The small molecule below binds the protein below.
Small molecule (SMILES): Cc1ccc(C(=O)NC2CC2)cc1-c1ccc2c(-c3ccccc3C)nncc2c1

Binding-site contacts:
Ligand atom C25 contacts residue VAL36 of chain 1.D at 3.6 Å (hydrophobic).
Ligand atom N8 contacts residue GLY116 of chain 1.D at 3.2 Å (h-bond).
Ligand atom C17 contacts residue THR112 of chain 1.D at 3.9 Å.
Ligand atom C27 contacts residue ALA117 of chain 1.D at 3.8 Å (hydrophobic).
Ligand atom N7 contacts residue LEU114 of chain 1.D at 3.6 Å.
Ligand atom C25 contacts residue GLY116 of chain 1.D at 3.4 Å.
Ligand atom O19 contacts residue LEU173 of chain 1.D at 3.8 Å.
Ligand atom C27 contacts residue GLY116 of chain 1.D at 3.9 Å.
Ligand atom C14 contacts residue LEU110 of chain 1.D at 4.0 Å (hydrophobic).
Ligand atom C6 contacts residue THR112 of chain 1.D at 3.5 Å.
Ligand atom N30 contacts residue LEU81 of chain 1.D at 4.0 Å.
Ligand atom C28 contacts residue TYR41 of chain 1.D at 3.7 Å (hydrophobic).
Ligand atom C3 contacts residue TYR41 of chain 1.D at 3.9 Å (hydrophobic).
Ligand atom C29 contacts residue TYR41 of chain 1.D at 3.6 Å (hydrophobic).
Ligand atom C24 contacts residue GLY116 of chain 1.D at 4.0 Å.
Ligand atom N8 contacts residue MET115 of chain 1.D at 3.2 Å (h-bond).
Ligand atom C17 contacts residue LYS59 of chain 1.D at 3.2 Å.
Ligand atom C15 contacts residue LYS59 of chain 1.D at 3.5 Å.
Ligand atom C4 contacts residue TYR41 of chain 1.D at 3.7 Å (hydrophobic).
Ligand atom N7 contacts residue GLY116 of chain 1.D at 4.0 Å.
Ligand atom C28 contacts residue ALA117 of chain 1.D at 3.9 Å (hydrophobic).
Ligand atom C27 contacts residue TYR41 of chain 1.D at 3.5 Å (hydrophobic).
Ligand atom C15 contacts residue LEU110 of chain 1.D at 3.9 Å (hydrophobic).
Ligand atom C10 contacts residue MET115 of chain 1.D at 4.0 Å (hydrophobic).
Ligand atom O19 contacts residue ASP174 of chain 1.D at 3.2 Å (salt-bridge).
Ligand atom N7 contacts residue MET115 of chain 1.D at 2.8 Å (h-bond).
Ligand atom C22 contacts residue PHE175 of chain 1.D at 3.9 Å (hydrophobic).
Ligand atom O19 contacts residue ILE90 of chain 1.D at 3.3 Å.
Ligand atom C29 contacts residue ALA117 of chain 1.D at 3.4 Å (hydrophobic).
Ligand atom C20 contacts residue ASP174 of chain 1.D at 3.7 Å.
Ligand atom C21 contacts residue PHE175 of chain 1.D at 3.8 Å (hydrophobic).
Ligand atom C29 contacts residue ALA163 of chain 1.D at 4.0 Å (hydrophobic).
Ligand atom C16 contacts residue LYS59 of chain 1.D at 3.9 Å.
Ligand atom C24 contacts residue VAL36 of chain 1.D at 4.0 Å (hydrophobic).
Ligand atom C26 contacts residue GLY116 of chain 1.D at 3.4 Å.
Ligand atom C10 contacts residue HIS113 of chain 1.D at 3.1 Å.
Ligand atom C14 contacts residue LEU81 of chain 1.D at 3.7 Å (hydrophobic).
Ligand atom N8 contacts residue LEU114 of chain 1.D at 3.9 Å.
Ligand atom C22 contacts residue GLU77 of chain 1.D at 3.9 Å.
Ligand atom N7 contacts residue HIS113 of chain 1.D at 3.6 Å (h-bond).

Sequence of chain 1.D:
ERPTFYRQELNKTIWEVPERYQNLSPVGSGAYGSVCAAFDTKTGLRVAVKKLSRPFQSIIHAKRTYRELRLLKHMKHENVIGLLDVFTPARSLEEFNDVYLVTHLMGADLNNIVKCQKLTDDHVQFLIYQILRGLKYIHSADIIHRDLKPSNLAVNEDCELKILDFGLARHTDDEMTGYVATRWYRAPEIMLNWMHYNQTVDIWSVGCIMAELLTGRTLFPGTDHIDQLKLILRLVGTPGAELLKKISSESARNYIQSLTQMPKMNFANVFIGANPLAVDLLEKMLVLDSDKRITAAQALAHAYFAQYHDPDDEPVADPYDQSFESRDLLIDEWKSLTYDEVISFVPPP